Binding-site contacts:
Ligand atom C4 contacts residue ASN376 of chain 1.A at 4.2 Å.
Ligand atom O7 contacts residue ASN376 of chain 1.A at 4.0 Å.
Ligand atom C3 contacts residue ASP326 of chain 1.A at 3.8 Å.
Ligand atom C8 contacts residue GLU49 of chain 1.A at 3.5 Å.
Ligand atom N2 contacts residue ASN376 of chain 1.A at 2.8 Å (h-bond).
Ligand atom C1 contacts residue ARG346 of chain 1.A at 4.0 Å.
Ligand atom O7 contacts residue TYR29 of chain 1.A at 3.5 Å (h-bond).
Ligand atom O5 contacts residue TYR29 of chain 1.A at 4.1 Å.
Ligand atom C2 contacts residue ARG346 of chain 1.A at 4.0 Å.
Ligand atom O4 contacts residue TYR29 of chain 1.A at 3.7 Å.
Ligand atom C1 contacts residue GLN27 of chain 1.A at 3.9 Å.
Ligand atom C8 contacts residue TYR374 of chain 1.A at 4.1 Å (hydrophobic).
Ligand atom C7 contacts residue TYR29 of chain 1.A at 4.1 Å (hydrophobic).
Ligand atom C4 contacts residue TYR29 of chain 1.A at 4.0 Å (hydrophobic).
Ligand atom N2 contacts residue ASP326 of chain 1.A at 4.4 Å.
Ligand atom C1 contacts residue ASN376 of chain 1.A at 1.4 Å.
Ligand atom C5 contacts residue ASN376 of chain 1.A at 3.7 Å.
Ligand atom C8 contacts residue SER378 of chain 1.A at 3.8 Å.
Ligand atom O4 contacts residue ASP326 of chain 1.A at 4.1 Å.
Ligand atom C7 contacts residue ASN376 of chain 1.A at 3.6 Å.
Ligand atom O7 contacts residue GLN27 of chain 1.A at 2.7 Å (h-bond).
Ligand atom C7 contacts residue SER378 of chain 1.A at 4.1 Å.
Ligand atom C5 contacts residue TYR29 of chain 1.A at 3.2 Å (hydrophobic).
Ligand atom O5 contacts residue ASN376 of chain 1.A at 2.4 Å (h-bond).
Ligand atom O6 contacts residue ARG346 of chain 1.A at 3.8 Å.
Ligand atom O6 contacts residue HIS327 of chain 1.A at 4.4 Å.
Ligand atom C4 contacts residue ASP326 of chain 1.A at 4.3 Å.
Ligand atom C8 contacts residue TYR29 of chain 1.A at 3.8 Å (hydrophobic).
Ligand atom C5 contacts residue ASP326 of chain 1.A at 3.8 Å.
Ligand atom C3 contacts residue ASN376 of chain 1.A at 3.8 Å.
Ligand atom O5 contacts residue ARG346 of chain 1.A at 3.7 Å.
Ligand atom C8 contacts residue GLN27 of chain 1.A at 4.1 Å.
Ligand atom C3 contacts residue TYR29 of chain 1.A at 4.3 Å (hydrophobic).
Ligand atom O6 contacts residue ASP326 of chain 1.A at 2.7 Å (salt-bridge).
Ligand atom C6 contacts residue TYR29 of chain 1.A at 3.9 Å (hydrophobic).
Ligand atom N2 contacts residue GLN27 of chain 1.A at 4.2 Å.
Ligand atom C1 contacts residue ASP326 of chain 1.A at 4.3 Å.
Ligand atom C7 contacts residue GLN27 of chain 1.A at 3.4 Å.
Ligand atom C6 contacts residue ASP326 of chain 1.A at 4.1 Å.
Ligand atom C2 contacts residue ASN376 of chain 1.A at 2.4 Å.

The small molecule below binds the protein below.
Small molecule (SMILES): CC(=O)N[C@H]1[C@H](O[C@H]2[C@H](O)[C@@H](NC(C)=O)CO[C@@H]2CO)O[C@H](CO)[C@@H](O[C@@H]2O[C@H](CO[C@H]3O[C@H](CO)[C@@H](O)[C@H](O)[C@@H]3O)[C@@H](O)[C@H](O[C@H]3O[C@H](CO)[C@@H](O)[C@H](O)[C@@H]3O)[C@@H]2O)[C@@H]1O

Sequence of chain 1.A:
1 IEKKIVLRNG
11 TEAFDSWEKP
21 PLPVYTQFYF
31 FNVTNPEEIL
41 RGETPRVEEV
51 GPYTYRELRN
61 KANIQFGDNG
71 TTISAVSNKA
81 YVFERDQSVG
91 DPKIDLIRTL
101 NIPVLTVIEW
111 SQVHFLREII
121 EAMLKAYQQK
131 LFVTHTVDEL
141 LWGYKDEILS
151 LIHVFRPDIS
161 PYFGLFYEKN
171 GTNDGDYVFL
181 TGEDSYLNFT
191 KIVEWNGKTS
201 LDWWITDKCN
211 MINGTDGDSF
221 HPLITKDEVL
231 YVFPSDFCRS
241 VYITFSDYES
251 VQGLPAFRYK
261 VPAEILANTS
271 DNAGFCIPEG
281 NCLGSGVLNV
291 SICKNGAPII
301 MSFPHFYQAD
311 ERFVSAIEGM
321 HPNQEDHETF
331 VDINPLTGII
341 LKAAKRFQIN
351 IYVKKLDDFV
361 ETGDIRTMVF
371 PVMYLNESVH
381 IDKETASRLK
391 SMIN